Sequence of chain 1.A:
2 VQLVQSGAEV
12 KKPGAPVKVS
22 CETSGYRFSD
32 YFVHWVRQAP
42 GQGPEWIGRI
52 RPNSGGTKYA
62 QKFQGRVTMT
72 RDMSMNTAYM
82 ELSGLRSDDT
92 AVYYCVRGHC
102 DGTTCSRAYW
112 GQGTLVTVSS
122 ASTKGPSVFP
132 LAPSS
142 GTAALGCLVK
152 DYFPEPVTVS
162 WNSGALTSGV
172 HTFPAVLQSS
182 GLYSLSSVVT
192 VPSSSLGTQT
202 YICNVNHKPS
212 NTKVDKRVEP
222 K

Sequence of chain 1.B:
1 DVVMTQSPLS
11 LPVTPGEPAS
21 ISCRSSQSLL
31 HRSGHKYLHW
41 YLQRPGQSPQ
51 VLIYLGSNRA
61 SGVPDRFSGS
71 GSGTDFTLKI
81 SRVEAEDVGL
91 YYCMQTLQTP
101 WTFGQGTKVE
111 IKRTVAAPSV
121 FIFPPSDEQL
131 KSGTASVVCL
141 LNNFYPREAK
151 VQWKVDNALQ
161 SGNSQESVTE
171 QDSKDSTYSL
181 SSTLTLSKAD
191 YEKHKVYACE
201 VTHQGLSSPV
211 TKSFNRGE

Binding-site contacts:
Ligand atom CG contacts residue THR99 of chain 1.B at 3.3 Å.
Ligand atom CG contacts residue LEU97 of chain 1.B at 3.5 Å (hydrophobic).
Ligand atom OG contacts residue CYS101 of chain 1.A at 4.0 Å.
Ligand atom N contacts residue GLY103 of chain 1.A at 3.9 Å.
Ligand atom O contacts residue HIS31 of chain 1.B at 3.5 Å.
Ligand atom O contacts residue PHE33 of chain 1.A at 3.4 Å.
Ligand atom O1P contacts residue HIS100 of chain 1.A at 2.8 Å (h-bond).
Ligand atom C contacts residue ARG50 of chain 1.A at 3.8 Å.
Ligand atom O3P contacts residue PHE33 of chain 1.A at 3.3 Å.
Ligand atom O1P contacts residue CYS101 of chain 1.A at 2.9 Å (h-bond).
Ligand atom OD1 contacts residue THR99 of chain 1.B at 2.5 Å (h-bond).
Ligand atom OD2 contacts residue THR99 of chain 1.B at 3.0 Å (h-bond).
Ligand atom CG contacts residue TYR37 of chain 1.B at 3.7 Å (hydrophobic).
Ligand atom CD contacts residue THR96 of chain 1.B at 4.0 Å.
Ligand atom O1P contacts residue GLY99 of chain 1.A at 3.5 Å.
Ligand atom CB contacts residue GLY103 of chain 1.A at 3.4 Å.
Ligand atom CA contacts residue TYR37 of chain 1.B at 3.7 Å (hydrophobic).
Ligand atom CA contacts residue GLY103 of chain 1.A at 3.4 Å.
Ligand atom OE1 contacts residue HIS31 of chain 1.B at 3.0 Å (h-bond).
Ligand atom SD contacts residue THR58 of chain 1.A at 3.8 Å.
Ligand atom OD2 contacts residue GLN98 of chain 1.B at 3.5 Å.
Ligand atom N contacts residue PHE33 of chain 1.A at 3.8 Å.
Ligand atom O3P contacts residue HIS35 of chain 1.A at 2.7 Å (h-bond).
Ligand atom O contacts residue CYS101 of chain 1.A at 3.4 Å.
Ligand atom O2P contacts residue HIS100 of chain 1.A at 2.8 Å (h-bond).
Ligand atom O contacts residue ARG50 of chain 1.A at 2.8 Å (salt-bridge).
Ligand atom CD contacts residue LEU97 of chain 1.B at 3.8 Å (hydrophobic).
Ligand atom C contacts residue ARG50 of chain 1.A at 3.6 Å.
Ligand atom NE2 contacts residue HIS31 of chain 1.B at 3.4 Å (h-bond).
Ligand atom CD contacts residue HIS31 of chain 1.B at 3.4 Å.
Ligand atom CG contacts residue THR58 of chain 1.A at 4.0 Å.
Ligand atom CG2 contacts residue ARG52 of chain 1.A at 3.7 Å.
Ligand atom CD2 contacts residue ARG52 of chain 1.A at 3.3 Å.
Ligand atom P contacts residue HIS100 of chain 1.A at 3.8 Å.
Ligand atom CA contacts residue ARG50 of chain 1.A at 3.7 Å.
Ligand atom P contacts residue HIS35 of chain 1.A at 3.8 Å.
Ligand atom N contacts residue ARG50 of chain 1.A at 3.7 Å.
Ligand atom CB contacts residue TYR37 of chain 1.B at 3.6 Å (hydrophobic).
Ligand atom CB contacts residue CYS101 of chain 1.A at 3.9 Å (hydrophobic).
Ligand atom CG contacts residue THR96 of chain 1.B at 3.5 Å.

The small molecule below binds the protein below.
Small molecule (SMILES): CSCC[C@H](N)C(=O)N[C@H](C(=O)N[C@@H](CC(=O)O)C(=O)N[C@@H](COP(=O)(O)O)C(=O)N1CCC[C@H]1C(=O)N[C@@H](CCC(N)=O)C(=O)N[C@@H](CC(C)C)C(=O)N[C@@H](C)C(=O)N[C@H](C=O)[C@@H](C)O)C(C)C